Sequence of chain 2.C:
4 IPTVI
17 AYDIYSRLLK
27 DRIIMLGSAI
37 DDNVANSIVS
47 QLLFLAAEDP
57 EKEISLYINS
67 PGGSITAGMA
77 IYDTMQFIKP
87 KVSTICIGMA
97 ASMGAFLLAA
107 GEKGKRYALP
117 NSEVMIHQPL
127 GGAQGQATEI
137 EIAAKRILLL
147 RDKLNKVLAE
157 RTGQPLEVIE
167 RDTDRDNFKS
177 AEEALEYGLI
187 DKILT

Binding-site contacts:
Ligand atom C3 contacts residue HIS123 of chain 2.C at 3.5 Å.
Ligand atom O2P contacts residue GLN124 of chain 2.C at 4.2 Å.
Ligand atom O3P contacts residue GLY69 of chain 2.C at 3.1 Å (h-bond).
Ligand atom O2P contacts residue SER98 of chain 2.C at 2.5 Å (h-bond).
Ligand atom C2' contacts residue LEU126 of chain 2.C at 3.9 Å (hydrophobic).
Ligand atom O1P contacts residue HIS123 of chain 2.C at 4.2 Å.
Ligand atom C3' contacts residue ILE71 of chain 2.C at 4.4 Å (hydrophobic).
Ligand atom O3P contacts residue SER98 of chain 2.C at 2.5 Å (h-bond).
Ligand atom C3' contacts residue GLY69 of chain 2.C at 3.5 Å.
Ligand atom C1' contacts residue GLY69 of chain 2.C at 4.3 Å.
Ligand atom O1P contacts residue MET99 of chain 2.C at 2.9 Å (h-bond).
Ligand atom C3' contacts residue LEU126 of chain 2.C at 3.9 Å (hydrophobic).
Ligand atom C1' contacts residue HIS123 of chain 2.C at 3.4 Å.
Ligand atom C1 contacts residue LEU150 of chain 2.C at 4.4 Å (hydrophobic).
Ligand atom C1 contacts residue MET99 of chain 2.C at 4.2 Å (hydrophobic).
Ligand atom C1 contacts residue HIS123 of chain 2.C at 3.4 Å.
Ligand atom O1P contacts residue SER98 of chain 2.C at 2.5 Å (h-bond).
Ligand atom O3P contacts residue MET99 of chain 2.C at 2.9 Å (h-bond).
Ligand atom C1' contacts residue LEU126 of chain 2.C at 3.9 Å (hydrophobic).
Ligand atom C1' contacts residue SER98 of chain 2.C at 3.4 Å.
Ligand atom C2' contacts residue HIS123 of chain 2.C at 3.6 Å.
Ligand atom C2 contacts residue PRO125 of chain 2.C at 3.8 Å (hydrophobic).
Ligand atom C1 contacts residue SER98 of chain 2.C at 3.4 Å.
Ligand atom C2' contacts residue SER98 of chain 2.C at 3.2 Å.
Ligand atom P contacts residue SER98 of chain 2.C at 1.6 Å.
Ligand atom C2 contacts residue GLN124 of chain 2.C at 4.1 Å.
Ligand atom C3 contacts residue MET99 of chain 2.C at 4.4 Å (hydrophobic).
Ligand atom C2 contacts residue HIS123 of chain 2.C at 3.7 Å.
Ligand atom O2P contacts residue HIS123 of chain 2.C at 3.0 Å (h-bond).
Ligand atom O3P contacts residue GLY68 of chain 2.C at 4.0 Å.
Ligand atom C3 contacts residue SER98 of chain 2.C at 3.9 Å.
Ligand atom C3 contacts residue LEU150 of chain 2.C at 4.4 Å (hydrophobic).
Ligand atom C2 contacts residue MET99 of chain 2.C at 4.1 Å (hydrophobic).
Ligand atom P contacts residue MET99 of chain 2.C at 3.1 Å.
Ligand atom O2P contacts residue PRO125 of chain 2.C at 4.2 Å.
Ligand atom P contacts residue HIS123 of chain 2.C at 3.5 Å.
Ligand atom P contacts residue GLY69 of chain 2.C at 4.3 Å.
Ligand atom C2' contacts residue GLY69 of chain 2.C at 4.2 Å.
Ligand atom C2 contacts residue LEU150 of chain 2.C at 3.3 Å (hydrophobic).
Ligand atom C2 contacts residue ILE71 of chain 2.C at 4.3 Å (hydrophobic).

A small-molecule ligand and the protein it binds are described below.
Small molecule (SMILES): CC(C)O[PH](=O)OC(C)C